This small molecule binds to this protein.
Small molecule (SMILES): CC(=O)N[C@@H]1[C@@H](O)[C@H](O)[C@@H](CO)O[C@H]1O

Sequence of chain 1.G:
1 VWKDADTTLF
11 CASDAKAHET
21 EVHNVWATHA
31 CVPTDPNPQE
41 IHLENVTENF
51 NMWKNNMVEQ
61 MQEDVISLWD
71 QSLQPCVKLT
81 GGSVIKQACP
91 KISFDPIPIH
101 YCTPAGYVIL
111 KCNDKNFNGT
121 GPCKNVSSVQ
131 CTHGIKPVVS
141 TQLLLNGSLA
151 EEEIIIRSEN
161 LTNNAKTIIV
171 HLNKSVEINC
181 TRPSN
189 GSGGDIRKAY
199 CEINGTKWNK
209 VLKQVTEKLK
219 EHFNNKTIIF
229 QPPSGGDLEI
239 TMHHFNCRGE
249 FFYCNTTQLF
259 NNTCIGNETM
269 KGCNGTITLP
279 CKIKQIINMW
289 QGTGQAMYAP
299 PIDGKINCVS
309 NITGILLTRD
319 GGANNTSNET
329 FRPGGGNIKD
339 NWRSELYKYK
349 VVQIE

Binding-site contacts:
Ligand atom O5 contacts residue THR120 of chain 1.G at 3.3 Å (h-bond).
Ligand atom C5 contacts residue THR120 of chain 1.G at 3.2 Å.
Ligand atom C6 contacts residue GLY121 of chain 1.G at 4.4 Å.
Ligand atom C6 contacts residue THR120 of chain 1.G at 4.1 Å.
Ligand atom O6 contacts residue THR120 of chain 1.G at 3.9 Å.
Ligand atom O6 contacts residue PRO122 of chain 1.G at 3.9 Å.
Ligand atom C8 contacts residue ASN118 of chain 1.G at 4.4 Å.
Ligand atom O7 contacts residue HIS220 of chain 1.G at 4.0 Å.
Ligand atom C3 contacts residue ASN118 of chain 1.G at 3.7 Å.
Ligand atom C8 contacts residue LEU161 of chain 1.G at 4.2 Å (hydrophobic).
Ligand atom C8 contacts residue ILE156 of chain 1.G at 4.0 Å (hydrophobic).
Ligand atom C4 contacts residue ASN118 of chain 1.G at 4.2 Å.
Ligand atom O5 contacts residue ASN118 of chain 1.G at 2.4 Å (h-bond).
Ligand atom O7 contacts residue ASN118 of chain 1.G at 3.1 Å (h-bond).
Ligand atom C2 contacts residue ASN118 of chain 1.G at 2.4 Å.
Ligand atom C7 contacts residue ASN118 of chain 1.G at 3.2 Å.
Ligand atom C4 contacts residue THR120 of chain 1.G at 4.2 Å.
Ligand atom O7 contacts residue ILE156 of chain 1.G at 4.4 Å.
Ligand atom O6 contacts residue GLY121 of chain 1.G at 3.9 Å.
Ligand atom C3 contacts residue THR120 of chain 1.G at 4.2 Å.
Ligand atom N2 contacts residue THR120 of chain 1.G at 3.6 Å.
Ligand atom C1 contacts residue ASN118 of chain 1.G at 1.4 Å.
Ligand atom C5 contacts residue ASN118 of chain 1.G at 3.6 Å.
Ligand atom C5 contacts residue GLY121 of chain 1.G at 4.4 Å.
Ligand atom N2 contacts residue ASN118 of chain 1.G at 2.8 Å (h-bond).
Ligand atom C8 contacts residue SER158 of chain 1.G at 3.5 Å.
Ligand atom C1 contacts residue THR120 of chain 1.G at 3.1 Å.
Ligand atom C2 contacts residue THR120 of chain 1.G at 4.1 Å.